Sequence of chain 1.A:
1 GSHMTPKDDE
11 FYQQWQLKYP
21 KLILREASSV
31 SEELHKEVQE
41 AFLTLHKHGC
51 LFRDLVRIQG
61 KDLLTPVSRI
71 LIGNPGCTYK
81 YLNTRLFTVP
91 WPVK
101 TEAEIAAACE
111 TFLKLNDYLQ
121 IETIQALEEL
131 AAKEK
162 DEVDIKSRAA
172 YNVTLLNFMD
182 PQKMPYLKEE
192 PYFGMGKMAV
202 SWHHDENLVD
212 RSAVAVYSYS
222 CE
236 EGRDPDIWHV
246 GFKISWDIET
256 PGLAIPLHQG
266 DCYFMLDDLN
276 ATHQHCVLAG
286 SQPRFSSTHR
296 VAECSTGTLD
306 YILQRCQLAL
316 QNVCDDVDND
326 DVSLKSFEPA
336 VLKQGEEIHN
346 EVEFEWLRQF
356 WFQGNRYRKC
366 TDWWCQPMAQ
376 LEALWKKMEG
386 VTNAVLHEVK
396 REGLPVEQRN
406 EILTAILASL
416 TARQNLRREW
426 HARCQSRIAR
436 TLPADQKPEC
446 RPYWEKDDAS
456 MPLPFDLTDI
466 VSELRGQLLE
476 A

Binding-site contacts:
Ligand atom O4 contacts residue VAL201 of chain 1.A at 3.2 Å.
Ligand atom O4 contacts residue SER202 of chain 1.A at 2.7 Å (h-bond).
Ligand atom C17 contacts residue SER202 of chain 1.A at 3.5 Å.
Ligand atom C11 contacts residue TYR81 of chain 1.A at 4.0 Å (hydrophobic).
Ligand atom C6 contacts residue HIS204 of chain 1.A at 3.8 Å.
Ligand atom C12 contacts residue LEU82 of chain 1.A at 4.1 Å (hydrophobic).
Ligand atom C5 contacts residue ILE58 of chain 1.A at 4.0 Å (hydrophobic).
Ligand atom C10 contacts residue TYR81 of chain 1.A at 3.8 Å (hydrophobic).
Ligand atom C3 contacts residue SER202 of chain 1.A at 4.1 Å.
Ligand atom O5 contacts residue SER202 of chain 1.A at 2.7 Å (h-bond).
Ligand atom O2 contacts residue HIS204 of chain 1.A at 3.7 Å.
Ligand atom C7 contacts residue HIS204 of chain 1.A at 4.1 Å.
Ligand atom O1 contacts residue TRP203 of chain 1.A at 4.0 Å.
Ligand atom C19 contacts residue PRO66 of chain 1.A at 3.8 Å (hydrophobic).
Ligand atom C20 contacts residue LEU64 of chain 1.A at 4.0 Å (hydrophobic).
Ligand atom C10 contacts residue AKG1 of chain 1.B at 3.8 Å.
Ligand atom C10 contacts residue VAL201 of chain 1.A at 4.1 Å (hydrophobic).
Ligand atom O3 contacts residue TYR81 of chain 1.A at 3.7 Å.
Ligand atom C4 contacts residue SER202 of chain 1.A at 4.1 Å.
Ligand atom C15 contacts residue LEU82 of chain 1.A at 3.8 Å (hydrophobic).
Ligand atom C6 contacts residue TRP203 of chain 1.A at 4.1 Å (hydrophobic).
Ligand atom C10 contacts residue ARG69 of chain 1.A at 3.8 Å.
Ligand atom C9 contacts residue HIS204 of chain 1.A at 3.7 Å.
Ligand atom O4 contacts residue ALA200 of chain 1.A at 4.0 Å.
Ligand atom C4 contacts residue ILE58 of chain 1.A at 3.7 Å (hydrophobic).
Ligand atom C13 contacts residue LEU82 of chain 1.A at 3.8 Å (hydrophobic).
Ligand atom C13 contacts residue VAL201 of chain 1.A at 4.0 Å (hydrophobic).
Ligand atom N1 contacts residue LEU64 of chain 1.A at 3.1 Å (h-bond).
Ligand atom C11 contacts residue ARG69 of chain 1.A at 3.9 Å.
Ligand atom C11 contacts residue VAL201 of chain 1.A at 4.0 Å (hydrophobic).
Ligand atom N1 contacts residue LEU63 of chain 1.A at 3.9 Å.
Ligand atom N1 contacts residue PRO66 of chain 1.A at 3.5 Å.
Ligand atom C9 contacts residue VAL201 of chain 1.A at 4.1 Å (hydrophobic).
Ligand atom C12 contacts residue VAL201 of chain 1.A at 4.0 Å (hydrophobic).
Ligand atom O3 contacts residue AKG1 of chain 1.B at 2.7 Å (h-bond).
Ligand atom C8 contacts residue LEU82 of chain 1.A at 3.9 Å (hydrophobic).
Ligand atom C3 contacts residue ILE58 of chain 1.A at 4.2 Å (hydrophobic).
Ligand atom O3 contacts residue ARG69 of chain 1.A at 3.0 Å (salt-bridge).
Ligand atom C20 contacts residue PRO66 of chain 1.A at 3.6 Å (hydrophobic).
Ligand atom C8 contacts residue VAL201 of chain 1.A at 4.0 Å (hydrophobic).

This protein binds this small molecule.
Small molecule (SMILES): Nc1ccc(-c2c3ccc(=O)cc-3oc3cc(O)ccc23)c(C(=O)O)c1